This small molecule binds to this protein.
Small molecule (SMILES): CC(=O)N[C@H]1[C@H](O[C@H]2[C@H](O)[C@@H](NC(C)=O)CO[C@@H]2CO)O[C@H](CO)[C@@H](O[C@@H]2O[C@H](CO[C@H]3O[C@H](CO)[C@@H](O)[C@H](O)[C@@H]3O)[C@@H](O)[C@H](O[C@H]3O[C@H](CO)[C@@H](O)[C@H](O)[C@@H]3O)[C@@H]2O)[C@@H]1O

Sequence of chain 1.B:
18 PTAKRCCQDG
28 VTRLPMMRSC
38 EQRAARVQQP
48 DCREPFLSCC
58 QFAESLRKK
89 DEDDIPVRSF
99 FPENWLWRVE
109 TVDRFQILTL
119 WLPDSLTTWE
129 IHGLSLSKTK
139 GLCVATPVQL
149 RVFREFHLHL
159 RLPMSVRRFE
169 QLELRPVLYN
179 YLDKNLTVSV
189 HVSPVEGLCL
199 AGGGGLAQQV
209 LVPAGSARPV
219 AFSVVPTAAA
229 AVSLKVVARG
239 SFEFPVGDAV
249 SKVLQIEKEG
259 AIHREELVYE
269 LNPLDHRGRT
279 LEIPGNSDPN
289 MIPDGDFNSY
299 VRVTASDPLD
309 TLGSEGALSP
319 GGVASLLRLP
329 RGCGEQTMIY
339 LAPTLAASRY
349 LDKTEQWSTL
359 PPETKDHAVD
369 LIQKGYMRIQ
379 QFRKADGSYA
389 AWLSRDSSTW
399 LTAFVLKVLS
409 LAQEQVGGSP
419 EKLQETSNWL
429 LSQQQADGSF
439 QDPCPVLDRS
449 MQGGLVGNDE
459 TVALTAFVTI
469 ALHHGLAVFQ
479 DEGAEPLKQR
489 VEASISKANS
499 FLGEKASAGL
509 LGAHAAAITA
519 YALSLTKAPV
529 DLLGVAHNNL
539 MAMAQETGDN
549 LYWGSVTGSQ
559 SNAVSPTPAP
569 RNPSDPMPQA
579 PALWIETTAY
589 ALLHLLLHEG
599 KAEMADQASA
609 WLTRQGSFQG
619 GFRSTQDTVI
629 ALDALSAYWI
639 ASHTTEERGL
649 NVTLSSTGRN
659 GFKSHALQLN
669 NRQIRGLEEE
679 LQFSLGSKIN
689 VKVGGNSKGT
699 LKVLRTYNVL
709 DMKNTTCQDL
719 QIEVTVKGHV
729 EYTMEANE

Sequence of chain 1.C:
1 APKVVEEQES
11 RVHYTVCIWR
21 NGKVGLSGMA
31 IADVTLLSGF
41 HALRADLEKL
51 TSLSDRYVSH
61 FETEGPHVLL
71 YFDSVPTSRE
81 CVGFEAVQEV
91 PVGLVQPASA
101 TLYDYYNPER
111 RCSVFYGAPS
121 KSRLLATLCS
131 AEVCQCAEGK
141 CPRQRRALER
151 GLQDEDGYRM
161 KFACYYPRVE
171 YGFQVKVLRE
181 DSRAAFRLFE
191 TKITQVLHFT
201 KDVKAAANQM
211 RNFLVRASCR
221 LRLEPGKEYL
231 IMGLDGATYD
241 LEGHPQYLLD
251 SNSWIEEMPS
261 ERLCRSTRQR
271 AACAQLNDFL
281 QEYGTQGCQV

Binding-site contacts:
Ligand atom O6 contacts residue HIS244 of chain 1.C at 3.6 Å.
Ligand atom O2 contacts residue GLU242 of chain 1.C at 3.7 Å.
Ligand atom C1 contacts residue LEU241 of chain 1.C at 4.5 Å (hydrophobic).
Ligand atom O4 contacts residue LEU241 of chain 1.C at 3.8 Å.
Ligand atom N2 contacts residue ASN712 of chain 1.B at 2.9 Å (h-bond).
Ligand atom O5 contacts residue ASN712 of chain 1.B at 2.3 Å (h-bond).
Ligand atom C3 contacts residue ASN712 of chain 1.B at 3.8 Å.
Ligand atom C3 contacts residue LEU241 of chain 1.C at 3.7 Å (hydrophobic).
Ligand atom O6 contacts residue GLU242 of chain 1.C at 4.5 Å.
Ligand atom C2 contacts residue ASN712 of chain 1.B at 2.5 Å.
Ligand atom C5 contacts residue ASN712 of chain 1.B at 3.6 Å.
Ligand atom C6 contacts residue GLU242 of chain 1.C at 3.9 Å.
Ligand atom C4 contacts residue ASN712 of chain 1.B at 4.3 Å.
Ligand atom O7 contacts residue LEU241 of chain 1.C at 4.4 Å.
Ligand atom C5 contacts residue LEU241 of chain 1.C at 3.8 Å (hydrophobic).
Ligand atom O4 contacts residue GLU242 of chain 1.C at 4.1 Å.
Ligand atom C6 contacts residue GLU242 of chain 1.C at 4.5 Å.
Ligand atom C7 contacts residue ASN712 of chain 1.B at 3.9 Å.
Ligand atom C4 contacts residue LEU241 of chain 1.C at 4.0 Å (hydrophobic).
Ligand atom C1 contacts residue ASN712 of chain 1.B at 1.4 Å.